Sequence of chain 1.A:
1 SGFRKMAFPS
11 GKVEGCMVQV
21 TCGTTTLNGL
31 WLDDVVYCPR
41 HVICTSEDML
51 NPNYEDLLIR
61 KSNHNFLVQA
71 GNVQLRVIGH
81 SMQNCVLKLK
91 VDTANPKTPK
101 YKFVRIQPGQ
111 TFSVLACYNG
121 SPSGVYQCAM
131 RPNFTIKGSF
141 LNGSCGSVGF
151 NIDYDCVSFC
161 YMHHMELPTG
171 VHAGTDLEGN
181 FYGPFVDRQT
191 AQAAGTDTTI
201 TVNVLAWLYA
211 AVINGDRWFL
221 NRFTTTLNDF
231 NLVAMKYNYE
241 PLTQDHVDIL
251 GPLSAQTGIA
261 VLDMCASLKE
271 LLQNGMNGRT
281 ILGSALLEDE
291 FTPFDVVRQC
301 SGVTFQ

Binding-site contacts:
Ligand atom C11 contacts residue PHE140 of chain 1.A at 3.5 Å (hydrophobic).
Ligand atom C17 contacts residue LEU141 of chain 1.A at 3.6 Å (hydrophobic).
Ligand atom C7 contacts residue MET49 of chain 1.A at 3.4 Å (hydrophobic).
Ligand atom C9 contacts residue ASN142 of chain 1.A at 3.9 Å.
Ligand atom C11 contacts residue GLU166 of chain 1.A at 3.6 Å.
Ligand atom C13 contacts residue CYS145 of chain 1.A at 3.9 Å (hydrophobic).
Ligand atom C11 contacts residue LEU141 of chain 1.A at 3.5 Å (hydrophobic).
Ligand atom C16 contacts residue ASN142 of chain 1.A at 3.7 Å.
Ligand atom CL21 contacts residue HIS41 of chain 1.A at 3.5 Å.
Ligand atom N12 contacts residue SER144 of chain 1.A at 3.7 Å.
Ligand atom C7 contacts residue MET165 of chain 1.A at 3.6 Å (hydrophobic).
Ligand atom N12 contacts residue LEU141 of chain 1.A at 3.9 Å.
Ligand atom C7 contacts residue ARG188 of chain 1.A at 3.8 Å.
Ligand atom C15 contacts residue ASN142 of chain 1.A at 3.8 Å.
Ligand atom C10 contacts residue GLU166 of chain 1.A at 3.9 Å.
Ligand atom C10 contacts residue ASN142 of chain 1.A at 3.7 Å.
Ligand atom N12 contacts residue GLU166 of chain 1.A at 3.9 Å.
Ligand atom N6 contacts residue CYS145 of chain 1.A at 3.6 Å (h-bond).
Ligand atom C4 contacts residue HIS41 of chain 1.A at 3.9 Å.
Ligand atom C4 contacts residue MET165 of chain 1.A at 3.7 Å (hydrophobic).
Ligand atom N12 contacts residue PHE140 of chain 1.A at 3.7 Å.
Ligand atom C17 contacts residue GLU166 of chain 1.A at 3.6 Å.
Ligand atom C13 contacts residue HIS163 of chain 1.A at 3.4 Å.
Ligand atom O18 contacts residue GLU166 of chain 1.A at 3.1 Å (salt-bridge).
Ligand atom C17 contacts residue PHE140 of chain 1.A at 3.6 Å (hydrophobic).
Ligand atom C5 contacts residue MET165 of chain 1.A at 3.7 Å (hydrophobic).
Ligand atom C13 contacts residue GLU166 of chain 1.A at 3.7 Å.
Ligand atom C5 contacts residue MET49 of chain 1.A at 3.5 Å (hydrophobic).
Ligand atom C14 contacts residue ASN142 of chain 1.A at 3.8 Å.
Ligand atom N12 contacts residue HIS163 of chain 1.A at 2.9 Å (h-bond).
Ligand atom C10 contacts residue LEU141 of chain 1.A at 3.6 Å (hydrophobic).
Ligand atom C7 contacts residue GLN189 of chain 1.A at 4.0 Å.
Ligand atom O18 contacts residue MET165 of chain 1.A at 3.5 Å.
Ligand atom C4 contacts residue HIS164 of chain 1.A at 3.5 Å.
Ligand atom C19 contacts residue MET49 of chain 1.A at 3.9 Å (hydrophobic).
Ligand atom CL21 contacts residue MET165 of chain 1.A at 4.0 Å.
Ligand atom C19 contacts residue GLN189 of chain 1.A at 3.9 Å.
Ligand atom C17 contacts residue ASN142 of chain 1.A at 3.6 Å.
Ligand atom CL21 contacts residue ASP187 of chain 1.A at 3.3 Å.
Ligand atom C17 contacts residue SER1 of chain 2.A at 3.9 Å.

Sequence of chain 2.A:
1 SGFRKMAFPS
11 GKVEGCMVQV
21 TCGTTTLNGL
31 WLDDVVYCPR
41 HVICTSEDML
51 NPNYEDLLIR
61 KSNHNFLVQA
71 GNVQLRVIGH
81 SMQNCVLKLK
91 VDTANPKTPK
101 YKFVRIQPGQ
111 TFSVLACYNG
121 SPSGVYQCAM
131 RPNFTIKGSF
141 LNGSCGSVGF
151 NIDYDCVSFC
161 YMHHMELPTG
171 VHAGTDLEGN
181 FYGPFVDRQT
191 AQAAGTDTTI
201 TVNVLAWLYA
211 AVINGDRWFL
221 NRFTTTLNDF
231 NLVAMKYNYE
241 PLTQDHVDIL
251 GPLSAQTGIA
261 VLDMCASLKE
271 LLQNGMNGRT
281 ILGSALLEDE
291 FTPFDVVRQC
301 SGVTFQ

The small molecule below binds the protein below.
Small molecule (SMILES): O=C(Cc1cccc(Cl)c1)Nc1cncc2ccccc12